The protein below binds the small molecule below.
Small molecule (SMILES): COc1ccc(-c2cc(Oc3cc(C)cc(OC)c3)cc(C)n2)cc1

Sequence of chain 2.A:
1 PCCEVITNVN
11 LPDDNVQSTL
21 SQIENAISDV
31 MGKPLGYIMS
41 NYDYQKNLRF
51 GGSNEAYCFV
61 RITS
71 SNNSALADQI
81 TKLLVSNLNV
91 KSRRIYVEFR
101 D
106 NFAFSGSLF

Sequence of chain 2.B:
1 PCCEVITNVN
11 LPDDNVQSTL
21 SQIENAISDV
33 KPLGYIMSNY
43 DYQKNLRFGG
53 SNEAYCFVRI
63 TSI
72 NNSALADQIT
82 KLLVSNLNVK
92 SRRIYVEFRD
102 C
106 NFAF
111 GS

Binding-site contacts:
Ligand atom CAG contacts residue PHE107 of chain 2.B at 3.5 Å (hydrophobic).
Ligand atom CAI contacts residue PHE50 of chain 2.A at 3.5 Å (hydrophobic).
Ligand atom CAT contacts residue GLU98 of chain 2.A at 3.7 Å.
Ligand atom CAU contacts residue PRO1 of chain 2.B at 3.7 Å (hydrophobic).
Ligand atom OAQ contacts residue PRO1 of chain 2.B at 2.2 Å.
Ligand atom OAO contacts residue GLU98 of chain 2.A at 4.1 Å.
Ligand atom CAR contacts residue PHE50 of chain 2.A at 3.9 Å (hydrophobic).
Ligand atom CAR contacts residue PRO1 of chain 2.B at 3.9 Å (hydrophobic).
Ligand atom OAO contacts residue ARG100 of chain 2.A at 3.1 Å.
Ligand atom CAR contacts residue TYR37 of chain 2.B at 4.0 Å (hydrophobic).
Ligand atom OAP contacts residue TYR37 of chain 2.B at 3.1 Å.
Ligand atom OAO contacts residue PHE99 of chain 2.A at 2.7 Å (h-bond).
Ligand atom CAV contacts residue TYR37 of chain 2.B at 4.1 Å (hydrophobic).
Ligand atom CAG contacts residue ASN106 of chain 2.B at 4.1 Å.
Ligand atom CAE contacts residue PHE99 of chain 2.A at 2.9 Å (hydrophobic).
Ligand atom CAA contacts residue ARG100 of chain 2.A at 3.4 Å.
Ligand atom CAE contacts residue PHE107 of chain 2.B at 3.3 Å (hydrophobic).
Ligand atom CAH contacts residue SER64 of chain 2.B at 3.9 Å.
Ligand atom CAA contacts residue PHE99 of chain 2.A at 3.9 Å (hydrophobic).
Ligand atom CAG contacts residue ALA108 of chain 2.B at 3.8 Å (hydrophobic).
Ligand atom CAE contacts residue GLU98 of chain 2.A at 3.5 Å.
Ligand atom CAT contacts residue ASN106 of chain 2.B at 3.8 Å.
Ligand atom CAU contacts residue TYR37 of chain 2.B at 3.6 Å (hydrophobic).
Ligand atom OAO contacts residue ASN106 of chain 2.B at 3.4 Å.
Ligand atom CAL contacts residue PRO1 of chain 2.B at 2.7 Å (hydrophobic).
Ligand atom CAA contacts residue ASN106 of chain 2.B at 3.4 Å.
Ligand atom CAC contacts residue MET39 of chain 2.B at 3.5 Å (hydrophobic).
Ligand atom CAJ contacts residue PRO1 of chain 2.B at 2.9 Å (hydrophobic).
Ligand atom CAE contacts residue ASN106 of chain 2.B at 3.6 Å.
Ligand atom CAI contacts residue TYR37 of chain 2.B at 3.7 Å (hydrophobic).
Ligand atom CAA contacts residue ASP101 of chain 2.A at 4.0 Å.
Ligand atom CAV contacts residue PRO1 of chain 2.B at 2.3 Å (hydrophobic).
Ligand atom CAG contacts residue GLU98 of chain 2.A at 3.9 Å.
Ligand atom CAF contacts residue GLU98 of chain 2.A at 4.0 Å.
Ligand atom CAC contacts residue TYR57 of chain 2.A at 3.6 Å (hydrophobic).
Ligand atom CAC contacts residue PHE50 of chain 2.A at 3.5 Å (hydrophobic).
Ligand atom CAA contacts residue CYS102 of chain 2.B at 4.0 Å (hydrophobic).
Ligand atom CAL contacts residue TYR37 of chain 2.B at 3.8 Å (hydrophobic).
Ligand atom CAT contacts residue PHE99 of chain 2.A at 3.2 Å (hydrophobic).
Ligand atom CAW contacts residue PRO1 of chain 2.B at 3.4 Å (hydrophobic).